Sequence of chain 3.C:
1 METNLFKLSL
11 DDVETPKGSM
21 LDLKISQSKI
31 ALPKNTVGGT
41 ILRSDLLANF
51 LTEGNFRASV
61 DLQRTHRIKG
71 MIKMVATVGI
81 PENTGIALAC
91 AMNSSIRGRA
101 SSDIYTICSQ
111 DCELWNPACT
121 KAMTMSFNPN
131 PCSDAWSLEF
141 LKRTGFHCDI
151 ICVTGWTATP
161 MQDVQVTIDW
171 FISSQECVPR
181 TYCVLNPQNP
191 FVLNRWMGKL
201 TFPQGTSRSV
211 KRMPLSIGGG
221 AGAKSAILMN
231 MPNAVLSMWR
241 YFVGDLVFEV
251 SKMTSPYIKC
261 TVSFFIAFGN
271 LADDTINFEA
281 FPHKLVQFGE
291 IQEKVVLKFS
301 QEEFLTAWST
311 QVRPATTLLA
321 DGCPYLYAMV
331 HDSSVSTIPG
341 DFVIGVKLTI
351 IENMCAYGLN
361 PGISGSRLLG

A protein and the small-molecule ligand that binds it are described below.
Small molecule (SMILES): Nc1ccn([C@@H]2O[C@H](CO[P](=O)(O)O[C@H]3[C@@H](O)[C@H](n4ccc(=O)[nH]c4=O)O[C@@H]3CO[P](=O)(O)O[C@H]3[C@@H](O)[C@H](n4ccc(N)nc4=O)O[C@@H]3CO[P](=O)(O)O[C@H]3[C@@H](O)[C@H](n4ccc(=O)[nH]c4=O)O[C@@H]3CO[P](=O)(O)O[C@H]3[C@@H](O)[C@H](n4cnc5c(=O)nc(N)[nH]c54)O[C@@H]3CO[P](=O)(O)O[C@H]3[C@@H](O)[C@H](n4cnc5c(N)ncnc54)O[C@@H]3CO)[C@@H](O)[C@H]2O)c(=O)n1

Binding-site contacts:
Ligand atom O4' contacts residue THR124 of chain 3.C at 4.3 Å.
Ligand atom C1' contacts residue ARG180 of chain 3.C at 3.7 Å.
Ligand atom P contacts residue SER126 of chain 3.C at 3.7 Å.
Ligand atom OP1 contacts residue SER126 of chain 3.C at 2.8 Å (h-bond).
Ligand atom C2 contacts residue VAL192 of chain 3.C at 3.7 Å (hydrophobic).
Ligand atom C4' contacts residue THR124 of chain 3.C at 3.6 Å.
Ligand atom O2' contacts residue MET125 of chain 3.C at 3.6 Å.
Ligand atom O2' contacts residue SER126 of chain 3.C at 3.6 Å (h-bond).
Ligand atom C4' contacts residue SER126 of chain 3.C at 3.4 Å.
Ligand atom C4 contacts residue VAL192 of chain 3.C at 3.9 Å (hydrophobic).
Ligand atom C5' contacts residue THR124 of chain 3.C at 3.5 Å.
Ligand atom C6 contacts residue ILE350 of chain 3.C at 3.8 Å (hydrophobic).
Ligand atom OP1 contacts residue LYS73 of chain 3.C at 4.1 Å.
Ligand atom C5 contacts residue ILE350 of chain 3.C at 3.6 Å (hydrophobic).
Ligand atom O3' contacts residue THR124 of chain 3.C at 4.2 Å.
Ligand atom C8 contacts residue PRO190 of chain 3.C at 4.2 Å (hydrophobic).
Ligand atom OP1 contacts residue THR124 of chain 3.C at 4.0 Å.
Ligand atom C1' contacts residue PRO190 of chain 3.C at 3.9 Å (hydrophobic).
Ligand atom N1 contacts residue VAL192 of chain 3.C at 4.0 Å.
Ligand atom N6 contacts residue ILE350 of chain 3.C at 4.0 Å.
Ligand atom O4' contacts residue ARG180 of chain 3.C at 4.0 Å.
Ligand atom C3' contacts residue SER126 of chain 3.C at 4.3 Å.
Ligand atom O4' contacts residue PRO190 of chain 3.C at 3.2 Å.
Ligand atom N9 contacts residue PRO190 of chain 3.C at 4.1 Å.
Ligand atom N3 contacts residue VAL192 of chain 3.C at 3.4 Å.
Ligand atom C4' contacts residue PRO190 of chain 3.C at 4.3 Å (hydrophobic).
Ligand atom C5' contacts residue SER126 of chain 3.C at 3.9 Å.
Ligand atom O3' contacts residue MET125 of chain 3.C at 4.3 Å.
Ligand atom C8 contacts residue ILE350 of chain 3.C at 4.1 Å (hydrophobic).
Ligand atom O2 contacts residue GLU113 of chain 3.C at 4.2 Å.
Ligand atom O2' contacts residue THR124 of chain 3.C at 4.1 Å.
Ligand atom C2 contacts residue ARG180 of chain 3.C at 3.6 Å.
Ligand atom O2' contacts residue ARG180 of chain 3.C at 3.9 Å.
Ligand atom O3' contacts residue SER126 of chain 3.C at 3.3 Å.
Ligand atom N3 contacts residue ARG180 of chain 3.C at 4.0 Å.
Ligand atom N6 contacts residue THR349 of chain 3.C at 3.9 Å.
Ligand atom OP1 contacts residue THR124 of chain 3.C at 3.8 Å.
Ligand atom C4 contacts residue ILE350 of chain 3.C at 4.2 Å (hydrophobic).
Ligand atom N7 contacts residue ILE350 of chain 3.C at 3.8 Å.
Ligand atom O4' contacts residue SER126 of chain 3.C at 4.3 Å.